A protein and the small-molecule ligand that binds it are described below.
Small molecule (SMILES): O=C(O)[C@H]1O[C@@H](O[C@H]2[C@H](O)[C@H](O)[C@H](O[C@H]3[C@H](O)[C@H](O)[C@H](O)O[C@@H]3C(=O)O)O[C@@H]2C(=O)O)[C@@H](O)[C@@H](O)[C@@H]1O

Binding-site contacts:
Ligand atom C6 contacts residue HIS147 of chain 1.A at 3.4 Å.
Ligand atom C4 contacts residue TYR201 of chain 1.A at 3.5 Å (hydrophobic).
Ligand atom O2 contacts residue HIS200 of chain 1.A at 2.9 Å (h-bond).
Ligand atom C6 contacts residue TYR17 of chain 1.A at 3.6 Å (hydrophobic).
Ligand atom O3 contacts residue TYR204 of chain 1.A at 3.5 Å.
Ligand atom C2 contacts residue TYR204 of chain 1.A at 3.6 Å (hydrophobic).
Ligand atom C6 contacts residue TRP98 of chain 1.A at 3.6 Å (hydrophobic).
Ligand atom O2 contacts residue TYR201 of chain 1.A at 2.8 Å (h-bond).
Ligand atom C6 contacts residue ARG291 of chain 1.A at 3.6 Å.
Ligand atom O6B contacts residue TYR201 of chain 1.A at 3.6 Å.
Ligand atom O3 contacts residue HIS200 of chain 1.A at 3.3 Å.
Ligand atom C3 contacts residue TYR17 of chain 1.A at 3.6 Å (hydrophobic).
Ligand atom O6A contacts residue ASN146 of chain 1.A at 3.0 Å (h-bond).
Ligand atom C2 contacts residue GLN91 of chain 1.A at 3.4 Å.
Ligand atom O6A contacts residue TYR17 of chain 1.A at 2.8 Å (h-bond).
Ligand atom O6A contacts residue ARG194 of chain 1.A at 2.9 Å (salt-bridge).
Ligand atom O4 contacts residue TYR201 of chain 1.A at 2.6 Å (h-bond).
Ligand atom O6A contacts residue TYR201 of chain 1.A at 3.3 Å.
Ligand atom C6 contacts residue TYR201 of chain 1.A at 3.4 Å (hydrophobic).
Ligand atom O6B contacts residue TYR204 of chain 1.A at 3.4 Å.
Ligand atom O2 contacts residue GLN91 of chain 1.A at 2.8 Å (h-bond).
Ligand atom O6B contacts residue ARG291 of chain 1.A at 2.6 Å (salt-bridge).
Ligand atom O5 contacts residue TYR17 of chain 1.A at 3.0 Å (h-bond).
Ligand atom C5 contacts residue HIS147 of chain 1.A at 3.5 Å.
Ligand atom O3 contacts residue GLN91 of chain 1.A at 2.9 Å (h-bond).
Ligand atom O6B contacts residue HIS147 of chain 1.A at 3.4 Å.
Ligand atom O2 contacts residue HIS147 of chain 1.A at 3.4 Å (h-bond).
Ligand atom C5 contacts residue TRP98 of chain 1.A at 3.5 Å (hydrophobic).
Ligand atom O6B contacts residue TRP98 of chain 1.A at 3.6 Å.
Ligand atom O2 contacts residue TYR94 of chain 1.A at 3.3 Å.
Ligand atom C6 contacts residue ASN146 of chain 1.A at 3.4 Å.
Ligand atom C5 contacts residue TYR201 of chain 1.A at 3.4 Å (hydrophobic).
Ligand atom O5 contacts residue HIS147 of chain 1.A at 3.0 Å (h-bond).
Ligand atom O6B contacts residue ASN146 of chain 1.A at 2.6 Å (h-bond).
Ligand atom O4 contacts residue ARG291 of chain 1.A at 3.6 Å.
Ligand atom C2 contacts residue TYR201 of chain 1.A at 3.6 Å (hydrophobic).
Ligand atom C3 contacts residue TYR204 of chain 1.A at 3.3 Å (hydrophobic).
Ligand atom O5 contacts residue TRP98 of chain 1.A at 3.5 Å.
Ligand atom O6A contacts residue GLN91 of chain 1.A at 3.5 Å (h-bond).
Ligand atom O3 contacts residue TYR17 of chain 1.A at 3.0 Å (h-bond).

Sequence of chain 1.A:
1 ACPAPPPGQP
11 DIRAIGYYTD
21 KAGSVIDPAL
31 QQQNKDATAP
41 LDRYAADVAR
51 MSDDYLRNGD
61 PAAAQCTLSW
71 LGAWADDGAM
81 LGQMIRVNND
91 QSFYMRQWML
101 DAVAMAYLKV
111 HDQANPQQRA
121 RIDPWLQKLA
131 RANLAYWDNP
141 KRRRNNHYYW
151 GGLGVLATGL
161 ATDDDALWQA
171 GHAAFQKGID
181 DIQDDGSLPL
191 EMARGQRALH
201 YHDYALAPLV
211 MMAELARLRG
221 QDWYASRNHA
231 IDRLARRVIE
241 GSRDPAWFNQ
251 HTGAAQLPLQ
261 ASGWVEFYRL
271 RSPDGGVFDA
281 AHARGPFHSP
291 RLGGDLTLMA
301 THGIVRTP